This small molecule binds to this protein.
Small molecule (SMILES): Cc1cn([C@H]2C[C@H](O)[C@@H](COP(=O)(O)OP(=O)(O)[C@@](F)(Cl)P(=O)(O)O)O2)c(=O)[nH]c1=O

Binding-site contacts:
Ligand atom O3G contacts residue SER188 of chain 1.D at 3.5 Å.
Ligand atom C5 contacts residue ASP276 of chain 1.D at 3.5 Å.
Ligand atom O2 contacts residue ASN279 of chain 1.D at 2.9 Å (h-bond).
Ligand atom O2G contacts residue GLY189 of chain 1.D at 3.1 Å (h-bond).
Ligand atom O2 contacts residue TYR271 of chain 1.D at 3.3 Å.
Ligand atom O1G contacts residue MG1 of chain 1.H at 2.0 Å.
Ligand atom O1G contacts residue ASP190 of chain 1.D at 2.7 Å (salt-bridge).
Ligand atom PA contacts residue MG1 of chain 1.H at 3.3 Å.
Ligand atom O3' contacts residue THR273 of chain 1.D at 3.4 Å (h-bond).
Ligand atom O1A contacts residue NA1 of chain 1.I at 2.5 Å (h-bond).
Ligand atom PA contacts residue NA1 of chain 1.I at 3.5 Å.
Ligand atom O2B contacts residue ARG183 of chain 1.D at 2.8 Å (salt-bridge).
Ligand atom F3B contacts residue SER180 of chain 1.D at 3.5 Å.
Ligand atom C2' contacts residue GLY274 of chain 1.D at 3.6 Å.
Ligand atom PG contacts residue MG1 of chain 1.H at 3.2 Å.
Ligand atom O1A contacts residue ASP190 of chain 1.D at 3.0 Å (salt-bridge).
Ligand atom PB contacts residue MG1 of chain 1.H at 3.1 Å.
Ligand atom O1B contacts residue MG1 of chain 1.H at 2.1 Å.
Ligand atom O3' contacts residue GLY274 of chain 1.D at 3.2 Å.
Ligand atom O1B contacts residue ASP192 of chain 1.D at 3.0 Å (salt-bridge).
Ligand atom O1A contacts residue MG1 of chain 1.H at 2.1 Å.
Ligand atom C1' contacts residue ASN279 of chain 1.D at 3.7 Å.
Ligand atom O1B contacts residue GLY179 of chain 1.D at 3.2 Å.
Ligand atom O3' contacts residue ARG183 of chain 1.D at 3.6 Å.
Ligand atom O3G contacts residue SER180 of chain 1.D at 2.3 Å (h-bond).
Ligand atom N3 contacts residue ASP276 of chain 1.D at 3.6 Å.
Ligand atom C1' contacts residue TYR271 of chain 1.D at 3.4 Å (hydrophobic).
Ligand atom C4' contacts residue PHE272 of chain 1.D at 3.4 Å (hydrophobic).
Ligand atom C2' contacts residue ASN279 of chain 1.D at 3.5 Å.
Ligand atom O3G contacts residue MG1 of chain 1.H at 3.5 Å.
Ligand atom O3' contacts residue PHE272 of chain 1.D at 3.6 Å.
Ligand atom O1B contacts residue SER180 of chain 1.D at 3.1 Å (h-bond).
Ligand atom C2' contacts residue TYR271 of chain 1.D at 3.3 Å (hydrophobic).
Ligand atom O1A contacts residue ASP192 of chain 1.D at 2.9 Å (salt-bridge).
Ligand atom F3B contacts residue ARG183 of chain 1.D at 3.4 Å.
Ligand atom PG contacts residue GLY189 of chain 1.D at 3.4 Å.
Ligand atom O3G contacts residue GLY189 of chain 1.D at 3.0 Å (h-bond).
Ligand atom O3A contacts residue MG1 of chain 1.H at 3.5 Å.
Ligand atom C5' contacts residue ASP192 of chain 1.D at 3.4 Å.
Ligand atom C4 contacts residue ASP276 of chain 1.D at 3.4 Å.

Sequence of chain 1.D:
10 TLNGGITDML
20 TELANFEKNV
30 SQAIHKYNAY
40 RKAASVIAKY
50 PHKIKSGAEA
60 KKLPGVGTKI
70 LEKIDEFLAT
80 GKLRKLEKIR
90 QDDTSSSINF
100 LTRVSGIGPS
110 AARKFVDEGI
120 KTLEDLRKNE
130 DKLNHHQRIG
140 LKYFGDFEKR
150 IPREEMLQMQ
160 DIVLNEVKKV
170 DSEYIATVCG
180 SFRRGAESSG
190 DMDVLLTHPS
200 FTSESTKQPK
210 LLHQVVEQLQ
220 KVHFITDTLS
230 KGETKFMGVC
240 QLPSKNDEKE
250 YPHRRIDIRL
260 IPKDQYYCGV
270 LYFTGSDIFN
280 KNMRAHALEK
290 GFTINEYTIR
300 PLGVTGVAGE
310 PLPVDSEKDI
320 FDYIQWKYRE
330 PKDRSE